Sequence of chain 1.E:
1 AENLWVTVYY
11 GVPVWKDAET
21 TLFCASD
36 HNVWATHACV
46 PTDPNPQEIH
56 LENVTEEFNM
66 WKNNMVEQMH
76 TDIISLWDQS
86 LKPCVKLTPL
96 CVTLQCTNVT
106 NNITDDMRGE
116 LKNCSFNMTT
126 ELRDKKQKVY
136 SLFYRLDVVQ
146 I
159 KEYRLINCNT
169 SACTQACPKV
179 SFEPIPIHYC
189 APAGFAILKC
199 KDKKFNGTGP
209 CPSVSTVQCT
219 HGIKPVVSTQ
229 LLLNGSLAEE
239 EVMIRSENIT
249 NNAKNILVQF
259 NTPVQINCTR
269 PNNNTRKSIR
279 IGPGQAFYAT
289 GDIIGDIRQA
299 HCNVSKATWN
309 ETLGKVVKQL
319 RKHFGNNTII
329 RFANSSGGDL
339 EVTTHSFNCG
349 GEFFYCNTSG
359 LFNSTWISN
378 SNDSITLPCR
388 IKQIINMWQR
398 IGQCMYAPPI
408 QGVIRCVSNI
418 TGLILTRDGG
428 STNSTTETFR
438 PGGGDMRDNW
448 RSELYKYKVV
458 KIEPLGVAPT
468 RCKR

A protein and the small-molecule ligand that binds it are described below.
Small molecule (SMILES): CC(=O)N[C@H]1[C@H](O[C@H]2[C@H](O)[C@@H](NC(C)=O)CO[C@@H]2CO)O[C@H](CO)[C@@H](O)[C@@H]1O

Binding-site contacts:
Ligand atom C2 contacts residue ASN355 of chain 1.E at 2.4 Å.
Ligand atom C1 contacts residue NAG1 of chain 1.PA at 3.8 Å.
Ligand atom O7 contacts residue NAG1 of chain 1.PA at 3.0 Å (h-bond).
Ligand atom O3 contacts residue NAG1 of chain 1.PA at 3.8 Å.
Ligand atom C7 contacts residue NAG1 of chain 1.PA at 3.4 Å.
Ligand atom C8 contacts residue NAG1 of chain 1.PA at 3.3 Å.
Ligand atom N2 contacts residue NAG1 of chain 1.PA at 2.6 Å (h-bond).
Ligand atom O5 contacts residue SER357 of chain 1.E at 3.8 Å.
Ligand atom N2 contacts residue ASN355 of chain 1.E at 3.0 Å (h-bond).
Ligand atom C1 contacts residue SER357 of chain 1.E at 3.3 Å.
Ligand atom C4 contacts residue ASN355 of chain 1.E at 4.2 Å.
Ligand atom C5 contacts residue NAG1 of chain 1.BB at 4.4 Å.
Ligand atom C2 contacts residue NAG1 of chain 1.PA at 3.6 Å.
Ligand atom C5 contacts residue ASN355 of chain 1.E at 3.6 Å.
Ligand atom C5 contacts residue SER357 of chain 1.E at 4.0 Å.
Ligand atom C8 contacts residue NAG1 of chain 1.BB at 3.6 Å.
Ligand atom O4 contacts residue NAG1 of chain 1.PA at 4.5 Å.
Ligand atom C6 contacts residue NAG1 of chain 1.BB at 3.5 Å.
Ligand atom C3 contacts residue NAG1 of chain 1.PA at 4.0 Å.
Ligand atom O7 contacts residue ASN355 of chain 1.E at 4.2 Å.
Ligand atom C2 contacts residue SER357 of chain 1.E at 4.5 Å.
Ligand atom O5 contacts residue ASN355 of chain 1.E at 2.3 Å (h-bond).
Ligand atom O3 contacts residue NAG2 of chain 1.PA at 3.9 Å.
Ligand atom C3 contacts residue ASN355 of chain 1.E at 3.8 Å.
Ligand atom C1 contacts residue ASN355 of chain 1.E at 1.4 Å.
Ligand atom C6 contacts residue NAG2 of chain 1.PA at 4.1 Å.
Ligand atom C7 contacts residue ASN355 of chain 1.E at 3.8 Å.